Sequence of chain 1.A:
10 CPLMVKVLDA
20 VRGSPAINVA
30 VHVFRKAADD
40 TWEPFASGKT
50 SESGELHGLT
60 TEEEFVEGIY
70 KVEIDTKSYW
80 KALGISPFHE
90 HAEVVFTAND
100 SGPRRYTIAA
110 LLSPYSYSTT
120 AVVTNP

A small-molecule ligand and the protein it binds are described below.
Small molecule (SMILES): Cc1cc(/C=C/c2c(C)c3ccc(O)cc3oc2=O)cc(C)c1O

Binding-site contacts:
Ligand atom OAF contacts residue SER117 of chain 1.A at 2.9 Å (h-bond).
Ligand atom OAF contacts residue 1W31 of chain 2.C at 0.4 Å (h-bond).
Ligand atom CAB contacts residue SER117 of chain 1.A at 3.2 Å.
Ligand atom CAQ contacts residue 1W31 of chain 2.C at 1.2 Å.
Ligand atom CAA contacts residue THR118 of chain 2.A at 3.8 Å.
Ligand atom CAH contacts residue LEU17 of chain 2.A at 3.5 Å (hydrophobic).
Ligand atom CAC contacts residue 1W31 of chain 2.C at 0.9 Å.
Ligand atom CAK contacts residue 1W31 of chain 2.C at 0.4 Å.
Ligand atom CAC contacts residue LEU17 of chain 1.A at 3.4 Å (hydrophobic).
Ligand atom OAF contacts residue SER117 of chain 2.A at 2.8 Å (h-bond).
Ligand atom OAD contacts residue 1W31 of chain 2.C at 1.7 Å.
Ligand atom CAP contacts residue 1W31 of chain 2.C at 0.2 Å.
Ligand atom CAS contacts residue 1W31 of chain 2.C at 0.4 Å.
Ligand atom CAL contacts residue 1W31 of chain 2.C at 0.4 Å.
Ligand atom CAV contacts residue 1W31 of chain 2.C at 1.1 Å.
Ligand atom CAT contacts residue SER117 of chain 2.A at 3.8 Å.
Ligand atom CAM contacts residue 1W31 of chain 2.C at 1.2 Å.
Ligand atom OAF contacts residue LEU110 of chain 2.A at 3.5 Å.
Ligand atom CAW contacts residue 1W31 of chain 2.C at 1.1 Å.
Ligand atom CAR contacts residue 1W31 of chain 2.C at 0.9 Å.
Ligand atom OAN contacts residue 1W31 of chain 2.C at 0.9 Å.
Ligand atom CAO contacts residue 1W31 of chain 2.C at 0.2 Å.
Ligand atom CAB contacts residue 1W31 of chain 2.C at 0.3 Å.
Ligand atom CAG contacts residue LEU17 of chain 1.A at 3.7 Å (hydrophobic).
Ligand atom CAA contacts residue 1W31 of chain 2.C at 0.3 Å.
Ligand atom OAE contacts residue GLU54 of chain 1.A at 3.5 Å (salt-bridge).
Ligand atom CAI contacts residue 1W31 of chain 2.C at 1.5 Å.
Ligand atom CAX contacts residue LYS15 of chain 1.A at 3.5 Å.
Ligand atom OAE contacts residue 1W31 of chain 2.C at 1.8 Å (h-bond).
Ligand atom CAJ contacts residue 1W31 of chain 2.C at 0.9 Å.
Ligand atom OAD contacts residue LEU17 of chain 2.A at 3.5 Å.
Ligand atom OAD contacts residue ALA108 of chain 1.A at 3.6 Å.
Ligand atom CAG contacts residue 1W31 of chain 2.C at 0.7 Å.
Ligand atom CAH contacts residue 1W31 of chain 2.C at 1.2 Å.
Ligand atom CAT contacts residue 1W31 of chain 2.C at 0.2 Å.
Ligand atom CAJ contacts residue LYS15 of chain 1.A at 3.4 Å.
Ligand atom CAX contacts residue 1W31 of chain 2.C at 1.1 Å.
Ligand atom CAI contacts residue LYS15 of chain 1.A at 3.5 Å.
Ligand atom CAA contacts residue SER117 of chain 2.A at 3.1 Å.
Ligand atom CAU contacts residue 1W31 of chain 2.C at 0.9 Å.

Sequence of chain 2.A:
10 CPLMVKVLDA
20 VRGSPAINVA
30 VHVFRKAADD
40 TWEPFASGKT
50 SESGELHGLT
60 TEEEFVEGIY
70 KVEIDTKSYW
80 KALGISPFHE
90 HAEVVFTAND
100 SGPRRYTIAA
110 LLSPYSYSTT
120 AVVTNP